A protein and the small-molecule ligand that binds it are described below.
Small molecule (SMILES): CCCOC[C@H](NC(=O)[C@@H](NC(=O)[C@@H]1CCCN1C(=O)[C@@H](NC(=O)[C@@H](NC(C)=O)C(C)C)[C@@H](C)O)C(C)C)C(=O)N[C@H](C(=O)N[C@@H](C)C(N)=O)[C@@H](C)O

Binding-site contacts:
Ligand atom CE contacts residue UDP1 of chain 1.MA at 2.3 Å.
Ligand atom N contacts residue THR325 of chain 1.B at 3.5 Å.
Ligand atom N contacts residue UDP1 of chain 1.MA at 2.8 Å (h-bond).
Ligand atom CA contacts residue SO41 of chain 1.NA at 3.6 Å.
Ligand atom CA contacts residue UDP1 of chain 1.MA at 3.5 Å.
Ligand atom CB contacts residue UDP1 of chain 1.MA at 3.2 Å.
Ligand atom CG1 contacts residue GLN531 of chain 1.B at 3.3 Å.
Ligand atom CB contacts residue SO41 of chain 1.NA at 3.3 Å.
Ligand atom O contacts residue HIS190 of chain 1.B at 3.9 Å.
Ligand atom O contacts residue PRO251 of chain 1.B at 3.4 Å.
Ligand atom C contacts residue LYS326 of chain 1.B at 3.6 Å.
Ligand atom CG2 contacts residue PHE560 of chain 1.B at 3.8 Å (hydrophobic).
Ligand atom OG contacts residue UDP1 of chain 1.MA at 3.6 Å (h-bond).
Ligand atom CA contacts residue UDP1 of chain 1.MA at 3.7 Å.
Ligand atom CB contacts residue ASN249 of chain 1.B at 3.5 Å.
Ligand atom CB contacts residue HIS191 of chain 1.B at 3.8 Å.
Ligand atom O contacts residue THR325 of chain 1.B at 3.3 Å.
Ligand atom CB contacts residue HIS188 of chain 1.B at 3.8 Å.
Ligand atom CZ contacts residue UDP1 of chain 1.MA at 1.4 Å.
Ligand atom O contacts residue UDP1 of chain 1.MA at 3.7 Å.
Ligand atom C contacts residue UDP1 of chain 1.MA at 3.8 Å.
Ligand atom CE contacts residue THR613 of chain 1.B at 3.8 Å.
Ligand atom CD contacts residue UDP1 of chain 1.MA at 3.6 Å.
Ligand atom CB contacts residue SO41 of chain 1.NA at 3.6 Å.
Ligand atom O contacts residue LYS326 of chain 1.B at 2.8 Å (salt-bridge).
Ligand atom N contacts residue LYS326 of chain 1.B at 3.4 Å (salt-bridge).
Ligand atom CG2 contacts residue VAL587 of chain 1.B at 3.7 Å (hydrophobic).
Ligand atom C contacts residue LYS326 of chain 1.B at 3.9 Å.
Ligand atom N contacts residue HIS190 of chain 1.B at 3.8 Å.
Ligand atom N contacts residue SO41 of chain 1.NA at 2.9 Å (h-bond).
Ligand atom OG1 contacts residue VAL587 of chain 1.B at 3.8 Å.
Ligand atom CG2 contacts residue SO41 of chain 1.NA at 3.3 Å.
Ligand atom CG contacts residue ASN249 of chain 1.B at 3.3 Å.
Ligand atom C contacts residue SO41 of chain 1.NA at 3.8 Å.
Ligand atom O contacts residue LYS326 of chain 1.B at 3.9 Å.
Ligand atom OG1 contacts residue LYS326 of chain 1.B at 3.7 Å.
Ligand atom CG2 contacts residue UDP1 of chain 1.MA at 3.7 Å.
Ligand atom N contacts residue HIS188 of chain 1.B at 3.7 Å.
Ligand atom N contacts residue TYR324 of chain 1.B at 3.0 Å (h-bond).
Ligand atom O contacts residue SO41 of chain 1.NA at 3.7 Å.

Sequence of chain 1.B:
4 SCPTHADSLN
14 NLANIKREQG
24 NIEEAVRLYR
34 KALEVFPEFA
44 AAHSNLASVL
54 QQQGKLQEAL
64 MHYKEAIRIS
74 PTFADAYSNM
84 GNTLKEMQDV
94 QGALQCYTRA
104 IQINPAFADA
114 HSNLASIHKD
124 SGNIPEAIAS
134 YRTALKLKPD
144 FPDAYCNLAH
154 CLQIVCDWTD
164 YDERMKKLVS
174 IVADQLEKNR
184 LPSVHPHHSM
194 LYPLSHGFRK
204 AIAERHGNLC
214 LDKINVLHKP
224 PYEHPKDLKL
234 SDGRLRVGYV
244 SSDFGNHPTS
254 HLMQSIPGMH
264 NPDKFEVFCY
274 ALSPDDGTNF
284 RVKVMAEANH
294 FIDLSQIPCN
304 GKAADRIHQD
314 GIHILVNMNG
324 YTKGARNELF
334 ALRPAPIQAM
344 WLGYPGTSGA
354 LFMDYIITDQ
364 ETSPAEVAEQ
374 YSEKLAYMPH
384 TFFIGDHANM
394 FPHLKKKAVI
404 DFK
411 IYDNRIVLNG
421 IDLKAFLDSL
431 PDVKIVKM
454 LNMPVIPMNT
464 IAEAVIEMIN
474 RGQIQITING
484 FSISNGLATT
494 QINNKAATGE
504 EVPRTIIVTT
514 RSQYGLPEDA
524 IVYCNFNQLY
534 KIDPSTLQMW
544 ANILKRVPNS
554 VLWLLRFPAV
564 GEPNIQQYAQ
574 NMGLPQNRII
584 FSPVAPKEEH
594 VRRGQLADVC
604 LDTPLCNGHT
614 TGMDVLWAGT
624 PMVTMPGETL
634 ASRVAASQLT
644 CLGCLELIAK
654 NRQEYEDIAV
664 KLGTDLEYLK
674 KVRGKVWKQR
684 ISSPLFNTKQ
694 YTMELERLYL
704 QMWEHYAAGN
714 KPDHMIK